Sequence of chain 1.E:
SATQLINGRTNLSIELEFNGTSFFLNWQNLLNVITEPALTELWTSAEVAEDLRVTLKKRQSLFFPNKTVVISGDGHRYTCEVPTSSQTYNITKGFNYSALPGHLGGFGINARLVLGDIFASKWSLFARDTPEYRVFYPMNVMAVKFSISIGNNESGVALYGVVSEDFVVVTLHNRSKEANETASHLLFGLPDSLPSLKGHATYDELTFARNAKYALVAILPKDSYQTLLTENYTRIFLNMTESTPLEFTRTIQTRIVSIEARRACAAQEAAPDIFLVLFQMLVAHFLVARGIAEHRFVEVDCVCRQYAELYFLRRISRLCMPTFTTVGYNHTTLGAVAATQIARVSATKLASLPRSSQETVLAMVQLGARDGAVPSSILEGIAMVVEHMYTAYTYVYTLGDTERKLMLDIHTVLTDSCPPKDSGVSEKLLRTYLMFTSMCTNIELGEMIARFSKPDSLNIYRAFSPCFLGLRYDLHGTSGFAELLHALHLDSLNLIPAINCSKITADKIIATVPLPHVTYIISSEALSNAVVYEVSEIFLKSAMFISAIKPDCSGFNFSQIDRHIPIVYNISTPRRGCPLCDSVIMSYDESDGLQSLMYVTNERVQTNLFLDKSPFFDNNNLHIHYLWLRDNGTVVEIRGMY

Binding-site contacts:
Ligand atom O3 contacts residue ASP237 of chain 1.E at 3.9 Å.
Ligand atom C8 contacts residue TYR239 of chain 1.E at 4.0 Å (hydrophobic).
Ligand atom C8 contacts residue ASN188 of chain 1.E at 4.4 Å.
Ligand atom C7 contacts residue TYR239 of chain 1.E at 4.1 Å (hydrophobic).
Ligand atom N2 contacts residue ASP237 of chain 1.E at 4.4 Å.
Ligand atom C8 contacts residue SER198 of chain 1.E at 3.8 Å.
Ligand atom C2 contacts residue TYR239 of chain 1.E at 4.0 Å (hydrophobic).
Ligand atom O5 contacts residue ASN188 of chain 1.E at 2.4 Å (h-bond).
Ligand atom C7 contacts residue THR196 of chain 1.E at 3.9 Å.
Ligand atom C3 contacts residue TYR239 of chain 1.E at 3.7 Å (hydrophobic).
Ligand atom O3 contacts residue TYR239 of chain 1.E at 4.3 Å.
Ligand atom C5 contacts residue ASN188 of chain 1.E at 3.7 Å.
Ligand atom C7 contacts residue ASP237 of chain 1.E at 3.8 Å.
Ligand atom C2 contacts residue ASN188 of chain 1.E at 2.4 Å.
Ligand atom O7 contacts residue ASP237 of chain 1.E at 3.6 Å (salt-bridge).
Ligand atom C8 contacts residue ASP237 of chain 1.E at 4.2 Å.
Ligand atom C5 contacts residue TYR239 of chain 1.E at 4.2 Å (hydrophobic).
Ligand atom C4 contacts residue ASN188 of chain 1.E at 4.2 Å.
Ligand atom O7 contacts residue THR196 of chain 1.E at 3.2 Å.
Ligand atom C8 contacts residue SER238 of chain 1.E at 3.6 Å.
Ligand atom N2 contacts residue ASN188 of chain 1.E at 2.9 Å (h-bond).
Ligand atom C7 contacts residue ASN188 of chain 1.E at 3.3 Å.
Ligand atom O5 contacts residue TYR239 of chain 1.E at 4.2 Å.
Ligand atom N2 contacts residue TYR239 of chain 1.E at 3.2 Å.
Ligand atom C7 contacts residue SER238 of chain 1.E at 4.2 Å.
Ligand atom O7 contacts residue ASN188 of chain 1.E at 3.4 Å (h-bond).
Ligand atom C1 contacts residue TYR239 of chain 1.E at 3.5 Å (hydrophobic).
Ligand atom C8 contacts residue THR196 of chain 1.E at 3.7 Å.
Ligand atom O3 contacts residue SER238 of chain 1.E at 4.2 Å.
Ligand atom C3 contacts residue ASN188 of chain 1.E at 3.8 Å.
Ligand atom C1 contacts residue ASN188 of chain 1.E at 1.4 Å.

A small-molecule ligand and the protein it binds are described below.
Small molecule (SMILES): CC(=O)N[C@@H]1[C@@H](O)[C@H](O)[C@@H](CO)O[C@H]1O